Sequence of chain 55.B:
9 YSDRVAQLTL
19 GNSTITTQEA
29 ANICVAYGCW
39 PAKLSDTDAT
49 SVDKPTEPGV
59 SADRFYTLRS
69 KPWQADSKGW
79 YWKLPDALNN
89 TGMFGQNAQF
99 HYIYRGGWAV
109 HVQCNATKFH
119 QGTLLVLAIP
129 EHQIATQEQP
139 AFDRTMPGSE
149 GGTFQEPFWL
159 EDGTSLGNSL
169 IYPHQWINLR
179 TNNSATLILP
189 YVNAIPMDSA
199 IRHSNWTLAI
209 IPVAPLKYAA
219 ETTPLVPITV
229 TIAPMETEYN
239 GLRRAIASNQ

Sequence of chain 56.A:
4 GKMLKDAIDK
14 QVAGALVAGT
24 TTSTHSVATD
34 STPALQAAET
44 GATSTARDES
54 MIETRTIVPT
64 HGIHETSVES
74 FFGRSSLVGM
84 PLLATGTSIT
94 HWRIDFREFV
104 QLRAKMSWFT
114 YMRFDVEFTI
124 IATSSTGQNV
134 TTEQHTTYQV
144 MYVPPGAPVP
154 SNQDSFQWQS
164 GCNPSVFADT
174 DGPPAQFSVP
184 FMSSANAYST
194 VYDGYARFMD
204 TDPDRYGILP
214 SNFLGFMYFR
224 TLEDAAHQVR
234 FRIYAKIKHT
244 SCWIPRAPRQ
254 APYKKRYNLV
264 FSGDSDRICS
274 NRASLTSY

Binding-site contacts:
Ligand atom O2' contacts residue HIS28 of chain 56.A at 3.2 Å (h-bond).
Ligand atom N3 contacts residue TRP38 of chain 55.B at 3.2 Å.
Ligand atom N6 contacts residue VAL30 of chain 56.A at 4.3 Å.
Ligand atom C8 contacts residue TRP38 of chain 55.B at 4.3 Å (hydrophobic).
Ligand atom N7 contacts residue TRP38 of chain 55.B at 4.2 Å.
Ligand atom C4 contacts residue TRP38 of chain 55.B at 3.5 Å (hydrophobic).
Ligand atom C2 contacts residue TRP38 of chain 55.B at 3.1 Å (hydrophobic).
Ligand atom N6 contacts residue TRP38 of chain 55.B at 4.0 Å.
Ligand atom O2' contacts residue TRP38 of chain 55.B at 4.2 Å.
Ligand atom N9 contacts residue TRP38 of chain 55.B at 3.7 Å.
Ligand atom C6 contacts residue TRP38 of chain 55.B at 3.6 Å (hydrophobic).
Ligand atom C5 contacts residue TRP38 of chain 55.B at 3.7 Å (hydrophobic).
Ligand atom C1' contacts residue TRP38 of chain 55.B at 4.0 Å (hydrophobic).
Ligand atom N1 contacts residue TRP38 of chain 55.B at 3.3 Å.

A protein and the small-molecule ligand that binds it are described below.
Small molecule (SMILES): Nc1ncnc2c1ncn2[C@@H]1O[C@H](COP(=O)=O)[C@@H](O[P](=O)(O)OC[C@H]2O[C@@H](n3ccc(=O)[nH]c3=O)[C@H](O)[C@@H]2O)[C@H]1O